Binding-site contacts:
Ligand atom P contacts residue ARG103 of chain 1.D at 4.2 Å.
Ligand atom O1 contacts residue ARG283 of chain 1.D at 3.8 Å.
Ligand atom C2 contacts residue TYR155 of chain 1.D at 3.6 Å (hydrophobic).
Ligand atom C3 contacts residue THR285 of chain 1.D at 3.7 Å.
Ligand atom O2 contacts residue ARG437 of chain 1.D at 2.8 Å (salt-bridge).
Ligand atom O1P contacts residue THR285 of chain 1.D at 4.1 Å.
Ligand atom O3P contacts residue GLN436 of chain 1.D at 3.4 Å.
Ligand atom C2 contacts residue ARG437 of chain 1.D at 3.3 Å.
Ligand atom O1P contacts residue TYR155 of chain 1.D at 3.4 Å (h-bond).
Ligand atom C3 contacts residue ARG283 of chain 1.D at 3.6 Å.
Ligand atom C2 contacts residue ASN154 of chain 1.D at 4.2 Å.
Ligand atom O3P contacts residue ARG437 of chain 1.D at 2.7 Å (salt-bridge).
Ligand atom P contacts residue ARG283 of chain 1.D at 3.2 Å.
Ligand atom O1 contacts residue CYS284 of chain 1.D at 2.6 Å (h-bond).
Ligand atom C1 contacts residue THR285 of chain 1.D at 4.0 Å.
Ligand atom C3 contacts residue ARG437 of chain 1.D at 3.6 Å.
Ligand atom C1 contacts residue ASN154 of chain 1.D at 3.8 Å.
Ligand atom O1 contacts residue ASN154 of chain 1.D at 2.7 Å (h-bond).
Ligand atom O4P contacts residue ARG437 of chain 1.D at 3.1 Å.
Ligand atom O3P contacts residue THR285 of chain 1.D at 2.4 Å (h-bond).
Ligand atom P contacts residue THR285 of chain 1.D at 3.6 Å.
Ligand atom C2 contacts residue LEU159 of chain 1.D at 4.3 Å (hydrophobic).
Ligand atom C3 contacts residue CYS284 of chain 1.D at 3.8 Å (hydrophobic).
Ligand atom C3 contacts residue TYR155 of chain 1.D at 3.4 Å (hydrophobic).
Ligand atom O1P contacts residue ARG437 of chain 1.D at 2.9 Å (salt-bridge).
Ligand atom O2P contacts residue TYR155 of chain 1.D at 3.7 Å.
Ligand atom O2P contacts residue ARG283 of chain 1.D at 2.7 Å (salt-bridge).
Ligand atom O3P contacts residue ARG283 of chain 1.D at 3.0 Å (salt-bridge).
Ligand atom C1 contacts residue CYS284 of chain 1.D at 1.8 Å (hydrophobic).
Ligand atom O4P contacts residue GLY438 of chain 1.D at 3.7 Å.
Ligand atom P contacts residue TYR155 of chain 1.D at 4.2 Å.
Ligand atom O1 contacts residue TYR155 of chain 1.D at 4.2 Å.
Ligand atom C2 contacts residue CYS284 of chain 1.D at 2.9 Å (hydrophobic).
Ligand atom O2 contacts residue PHE444 of chain 1.D at 4.3 Å.
Ligand atom P contacts residue ARG437 of chain 1.D at 3.7 Å.
Ligand atom C1 contacts residue ARG283 of chain 1.D at 4.2 Å.
Ligand atom O1P contacts residue ARG283 of chain 1.D at 3.8 Å.
Ligand atom O4P contacts residue ARG103 of chain 1.D at 2.8 Å (salt-bridge).
Ligand atom O2 contacts residue LEU159 of chain 1.D at 4.2 Å.
Ligand atom O2 contacts residue CYS284 of chain 1.D at 3.0 Å (h-bond).

Sequence of chain 1.D:
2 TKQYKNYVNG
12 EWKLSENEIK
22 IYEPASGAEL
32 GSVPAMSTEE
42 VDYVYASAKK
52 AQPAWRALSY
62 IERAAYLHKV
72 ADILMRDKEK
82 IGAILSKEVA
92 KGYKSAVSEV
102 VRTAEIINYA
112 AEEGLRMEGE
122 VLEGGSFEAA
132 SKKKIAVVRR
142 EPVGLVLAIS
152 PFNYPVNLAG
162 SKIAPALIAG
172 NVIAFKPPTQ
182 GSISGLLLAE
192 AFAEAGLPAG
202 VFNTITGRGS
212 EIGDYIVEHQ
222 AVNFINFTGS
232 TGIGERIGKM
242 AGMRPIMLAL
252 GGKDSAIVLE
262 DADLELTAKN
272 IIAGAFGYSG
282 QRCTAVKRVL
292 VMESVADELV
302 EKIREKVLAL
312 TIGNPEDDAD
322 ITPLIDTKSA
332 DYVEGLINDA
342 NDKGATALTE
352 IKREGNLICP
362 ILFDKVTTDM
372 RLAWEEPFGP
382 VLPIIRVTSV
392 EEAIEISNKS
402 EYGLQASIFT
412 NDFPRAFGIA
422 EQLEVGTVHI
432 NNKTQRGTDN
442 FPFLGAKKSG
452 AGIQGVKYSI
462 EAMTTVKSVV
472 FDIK

This protein binds this small molecule.
Small molecule (SMILES): O=C[C@H](O)COP(=O)(O)O